Binding-site contacts:
Ligand atom C28 contacts residue RH51 of chain 1.H at 0.3 Å.
Ligand atom C25 contacts residue RH51 of chain 1.H at 0.4 Å.
Ligand atom C44 contacts residue SER242 of chain 1.C at 2.5 Å.
Ligand atom C13 contacts residue RH51 of chain 1.H at 0.5 Å.
Ligand atom C07 contacts residue RH51 of chain 1.H at 0.2 Å.
Ligand atom C38 contacts residue RH51 of chain 1.H at 0.5 Å.
Ligand atom O46 contacts residue RH51 of chain 1.H at 0.3 Å (h-bond).
Ligand atom C42 contacts residue RH51 of chain 1.H at 0.3 Å.
Ligand atom C15 contacts residue RH51 of chain 1.H at 0.3 Å.
Ligand atom C12 contacts residue RH51 of chain 1.H at 0.4 Å.
Ligand atom O46 contacts residue SER242 of chain 1.C at 2.4 Å (h-bond).
Ligand atom B45 contacts residue RH51 of chain 1.H at 0.2 Å.
Ligand atom C40 contacts residue RH51 of chain 1.H at 0.2 Å.
Ligand atom C17 contacts residue RH51 of chain 1.H at 0.2 Å.
Ligand atom C04 contacts residue RH51 of chain 1.H at 0.4 Å.
Ligand atom C20 contacts residue RH51 of chain 1.H at 0.2 Å.
Ligand atom N05 contacts residue RH51 of chain 1.H at 0.4 Å (h-bond).
Ligand atom O48 contacts residue SER242 of chain 1.C at 2.1 Å (h-bond).
Ligand atom C32 contacts residue SER242 of chain 1.C at 3.1 Å.
Ligand atom C32 contacts residue RH51 of chain 1.H at 1.2 Å.
Ligand atom C23 contacts residue RH51 of chain 1.H at 0.4 Å.
Ligand atom N01 contacts residue SER237 of chain 1.C at 3.0 Å (h-bond).
Ligand atom C10 contacts residue RH51 of chain 1.H at 0.2 Å.
Ligand atom C36 contacts residue RH51 of chain 1.H at 0.9 Å.
Ligand atom C21 contacts residue RH51 of chain 1.H at 0.3 Å.
Ligand atom O16 contacts residue RH51 of chain 1.H at 0.5 Å (h-bond).
Ligand atom N01 contacts residue TRP258 of chain 1.C at 3.1 Å (h-bond).
Ligand atom B45 contacts residue SER242 of chain 1.C at 1.7 Å.
Ligand atom C35 contacts residue RH51 of chain 1.H at 0.7 Å.
Ligand atom N05 contacts residue ASP236 of chain 1.C at 3.1 Å (salt-bridge).
Ligand atom O48 contacts residue RH51 of chain 1.H at 0.3 Å (h-bond).
Ligand atom C44 contacts residue RH51 of chain 1.H at 0.2 Å.
Ligand atom C30 contacts residue SER242 of chain 1.C at 3.0 Å.
Ligand atom N01 contacts residue RH51 of chain 1.H at 0.7 Å (h-bond).
Ligand atom O16 contacts residue ASP260 of chain 1.C at 3.2 Å (salt-bridge).
Ligand atom C35 contacts residue SER242 of chain 1.C at 3.1 Å.
Ligand atom C30 contacts residue RH51 of chain 1.H at 0.6 Å.
Ligand atom N27 contacts residue RH51 of chain 1.H at 0.3 Å (h-bond).
Ligand atom O46 contacts residue GLY240 of chain 1.C at 2.9 Å (h-bond).
Ligand atom C08 contacts residue RH51 of chain 1.H at 0.3 Å.

This protein binds this small molecule.
Small molecule (SMILES): [H]/N=C(\N)c1ccc([C@@H]2Cc3ccccc3B(O)O2)cc1OCc1cccnc1

Sequence of chain 1.C:
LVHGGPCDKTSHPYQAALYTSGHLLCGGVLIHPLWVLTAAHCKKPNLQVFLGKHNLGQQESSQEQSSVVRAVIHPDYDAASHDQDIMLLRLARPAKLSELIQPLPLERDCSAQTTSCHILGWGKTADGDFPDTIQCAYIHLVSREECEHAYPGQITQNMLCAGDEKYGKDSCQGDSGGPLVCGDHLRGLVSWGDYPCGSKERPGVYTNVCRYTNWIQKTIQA